Sequence of chain 1.C:
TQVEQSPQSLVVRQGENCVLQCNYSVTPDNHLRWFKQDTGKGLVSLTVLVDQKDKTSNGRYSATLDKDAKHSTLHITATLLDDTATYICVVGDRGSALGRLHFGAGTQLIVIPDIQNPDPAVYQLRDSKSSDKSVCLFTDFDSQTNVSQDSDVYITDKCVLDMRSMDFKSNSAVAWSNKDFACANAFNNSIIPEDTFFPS

This small molecule binds to this protein.
Small molecule (SMILES): CCCCCCCC(=O)N[C@@H](CO[C@H]1O[C@H](CO)[C@H](O)[C@H](O)[C@H]1O)[C@H](O)[C@H](O)CCCC(=O)NCCCCCCCCc1ccccc1

Binding-site contacts:
Ligand atom O3 contacts residue GLY155 of chain 1.A at 3.4 Å.
Ligand atom N2 contacts residue TRP133 of chain 1.A at 3.4 Å.
Ligand atom C3 contacts residue ASP153 of chain 1.A at 3.6 Å.
Ligand atom C26 contacts residue PRO146 of chain 1.A at 3.8 Å (hydrophobic).
Ligand atom O3 contacts residue ASP153 of chain 1.A at 2.6 Å (salt-bridge).
Ligand atom O4 contacts residue ARG96 of chain 1.C at 3.3 Å.
Ligand atom C10 contacts residue ASP80 of chain 1.A at 3.4 Å.
Ligand atom O3 contacts residue THR156 of chain 1.A at 3.5 Å (h-bond).
Ligand atom O contacts residue PRO30 of chain 1.C at 3.2 Å.
Ligand atom C26 contacts residue LEU84 of chain 1.A at 3.8 Å (hydrophobic).
Ligand atom O9 contacts residue TYR73 of chain 1.A at 3.4 Å.
Ligand atom O5 contacts residue THR156 of chain 1.A at 3.5 Å (h-bond).
Ligand atom O8 contacts residue PHE77 of chain 1.A at 3.4 Å.
Ligand atom C26 contacts residue TRP142 of chain 1.A at 3.6 Å (hydrophobic).
Ligand atom C23 contacts residue ILE98 of chain 1.A at 3.7 Å (hydrophobic).
Ligand atom C2 contacts residue ASP153 of chain 1.A at 3.4 Å.
Ligand atom O8 contacts residue TYR73 of chain 1.A at 2.7 Å (h-bond).
Ligand atom O7 contacts residue ASP80 of chain 1.A at 2.6 Å (salt-bridge).
Ligand atom O4 contacts residue ASP153 of chain 1.A at 2.5 Å (salt-bridge).
Ligand atom O6 contacts residue ARG96 of chain 1.C at 3.1 Å (salt-bridge).
Ligand atom C33 contacts residue TYR73 of chain 1.A at 3.8 Å (hydrophobic).
Ligand atom O6 contacts residue SER76 of chain 1.A at 3.5 Å.
Ligand atom C3 contacts residue GLY97 of chain 1.C at 3.8 Å.
Ligand atom C13 contacts residue TYR73 of chain 1.A at 3.6 Å (hydrophobic).
Ligand atom C7 contacts residue SER76 of chain 1.A at 3.7 Å.
Ligand atom C9 contacts residue ASP80 of chain 1.A at 3.5 Å.
Ligand atom N1 contacts residue THR156 of chain 1.A at 3.2 Å (h-bond).
Ligand atom O2 contacts residue ASN32 of chain 1.C at 3.5 Å (h-bond).
Ligand atom C12 contacts residue TYR73 of chain 1.A at 3.6 Å (hydrophobic).
Ligand atom C4 contacts residue PRO30 of chain 1.C at 3.6 Å (hydrophobic).
Ligand atom C22 contacts residue LEU143 of chain 1.A at 3.8 Å (hydrophobic).
Ligand atom O3 contacts residue ASN32 of chain 1.C at 3.0 Å (h-bond).
Ligand atom C11 contacts residue ASP80 of chain 1.A at 3.6 Å.
Ligand atom C2 contacts residue THR156 of chain 1.A at 3.6 Å.
Ligand atom C29 contacts residue PHE120 of chain 1.A at 3.6 Å (hydrophobic).
Ligand atom C9 contacts residue THR156 of chain 1.A at 3.6 Å.
Ligand atom C18 contacts residue LEU150 of chain 1.A at 3.7 Å (hydrophobic).
Ligand atom O4 contacts residue GLY97 of chain 1.C at 3.0 Å (h-bond).
Ligand atom O6 contacts residue ASP80 of chain 1.A at 2.6 Å (salt-bridge).
Ligand atom C16 contacts residue TRP133 of chain 1.A at 3.3 Å (hydrophobic).

Sequence of chain 1.A:
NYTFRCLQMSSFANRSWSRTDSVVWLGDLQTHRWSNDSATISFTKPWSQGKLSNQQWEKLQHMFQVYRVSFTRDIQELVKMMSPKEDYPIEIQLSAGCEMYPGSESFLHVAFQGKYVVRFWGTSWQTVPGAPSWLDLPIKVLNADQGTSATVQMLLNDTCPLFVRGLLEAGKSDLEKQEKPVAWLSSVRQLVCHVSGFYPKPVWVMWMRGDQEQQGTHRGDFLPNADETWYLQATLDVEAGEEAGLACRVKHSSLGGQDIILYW